Sequence of chain 1.A:
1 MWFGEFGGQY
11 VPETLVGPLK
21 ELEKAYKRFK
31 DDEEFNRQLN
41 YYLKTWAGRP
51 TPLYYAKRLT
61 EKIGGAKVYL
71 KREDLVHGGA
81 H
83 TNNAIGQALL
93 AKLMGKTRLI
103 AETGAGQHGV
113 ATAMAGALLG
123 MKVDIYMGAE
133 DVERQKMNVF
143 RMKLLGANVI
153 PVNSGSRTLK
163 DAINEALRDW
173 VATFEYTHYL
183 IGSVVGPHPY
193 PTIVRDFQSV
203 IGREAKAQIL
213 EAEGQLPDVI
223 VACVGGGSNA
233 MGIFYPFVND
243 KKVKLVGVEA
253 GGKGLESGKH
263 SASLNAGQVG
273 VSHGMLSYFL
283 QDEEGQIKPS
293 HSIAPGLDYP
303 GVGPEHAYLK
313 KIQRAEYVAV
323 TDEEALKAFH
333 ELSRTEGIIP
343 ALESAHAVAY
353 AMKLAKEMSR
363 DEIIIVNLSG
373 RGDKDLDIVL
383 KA

Binding-site contacts:
Ligand atom OXT contacts residue HIS110 of chain 1.A at 3.0 Å (h-bond).
Ligand atom CH2 contacts residue VAL187 of chain 1.A at 3.9 Å (hydrophobic).
Ligand atom O contacts residue THR105 of chain 1.A at 2.6 Å (h-bond).
Ligand atom CZ3 contacts residue GLY228 of chain 1.A at 3.6 Å.
Ligand atom OXT contacts residue THR105 of chain 1.A at 3.6 Å (h-bond).
Ligand atom N contacts residue LEU161 of chain 1.A at 3.5 Å.
Ligand atom OXT contacts residue ALA107 of chain 1.A at 3.7 Å.
Ligand atom C contacts residue HIS110 of chain 1.A at 4.0 Å.
Ligand atom OXT contacts residue GLN109 of chain 1.A at 3.4 Å (h-bond).
Ligand atom CZ3 contacts residue TYR301 of chain 1.A at 3.5 Å (hydrophobic).
Ligand atom CD1 contacts residue GLU104 of chain 1.A at 3.7 Å.
Ligand atom CD2 contacts residue LEU161 of chain 1.A at 4.0 Å (hydrophobic).
Ligand atom O contacts residue GLY108 of chain 1.A at 3.7 Å.
Ligand atom CZ2 contacts residue SER185 of chain 1.A at 3.8 Å.
Ligand atom OXT contacts residue GLY108 of chain 1.A at 3.8 Å.
Ligand atom C contacts residue THR105 of chain 1.A at 3.5 Å.
Ligand atom NE1 contacts residue GLU104 of chain 1.A at 2.7 Å (salt-bridge).
Ligand atom N contacts residue GLY106 of chain 1.A at 3.6 Å.
Ligand atom C contacts residue GLY106 of chain 1.A at 3.7 Å.
Ligand atom C contacts residue ALA107 of chain 1.A at 3.6 Å (hydrophobic).
Ligand atom O contacts residue GLY106 of chain 1.A at 2.8 Å (h-bond).
Ligand atom CZ2 contacts residue VAL187 of chain 1.A at 3.8 Å (hydrophobic).
Ligand atom NE1 contacts residue GLY184 of chain 1.A at 3.9 Å.
Ligand atom CB contacts residue LLP82 of chain 1.A at 3.1 Å.
Ligand atom CB contacts residue GLY298 of chain 1.A at 4.0 Å.
Ligand atom CH2 contacts residue TYR301 of chain 1.A at 3.7 Å (hydrophobic).
Ligand atom CA contacts residue LLP82 of chain 1.A at 3.7 Å.
Ligand atom CZ2 contacts residue GLU104 of chain 1.A at 3.9 Å.
Ligand atom N contacts residue PRO297 of chain 1.A at 4.0 Å.
Ligand atom CE2 contacts residue SER185 of chain 1.A at 3.9 Å.
Ligand atom C contacts residue GLY108 of chain 1.A at 3.9 Å.
Ligand atom CA contacts residue ALA107 of chain 1.A at 3.7 Å (hydrophobic).
Ligand atom CA contacts residue GLY298 of chain 1.A at 3.9 Å.
Ligand atom CH2 contacts residue SER185 of chain 1.A at 3.9 Å.
Ligand atom OXT contacts residue LLP82 of chain 1.A at 3.4 Å (h-bond).
Ligand atom CE2 contacts residue GLU104 of chain 1.A at 3.6 Å.
Ligand atom CE3 contacts residue LEU161 of chain 1.A at 3.9 Å (hydrophobic).
Ligand atom CE3 contacts residue GLY228 of chain 1.A at 3.9 Å.
Ligand atom O contacts residue ALA107 of chain 1.A at 3.5 Å (h-bond).
Ligand atom N contacts residue ALA107 of chain 1.A at 3.4 Å (h-bond).

A small-molecule ligand and the protein it binds are described below.
Small molecule (SMILES): N[C@@H](Cc1c[nH]c2ccccc12)C(=O)O